The protein below binds the small molecule below.
Small molecule (SMILES): CCCSc1nc(N2CCC[C@@H](CC(=O)O)C2)ccc1C(=O)NC1CCCCC1

Sequence of chain 1.B:
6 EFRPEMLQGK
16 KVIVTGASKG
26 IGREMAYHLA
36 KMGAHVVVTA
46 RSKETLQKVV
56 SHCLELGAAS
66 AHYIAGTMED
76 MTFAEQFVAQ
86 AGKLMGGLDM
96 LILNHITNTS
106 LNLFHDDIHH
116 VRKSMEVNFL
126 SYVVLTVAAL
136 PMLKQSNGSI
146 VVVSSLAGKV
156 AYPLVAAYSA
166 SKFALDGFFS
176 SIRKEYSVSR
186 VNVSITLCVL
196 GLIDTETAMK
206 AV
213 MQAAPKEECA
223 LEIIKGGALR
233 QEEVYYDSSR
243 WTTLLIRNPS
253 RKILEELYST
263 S

Binding-site contacts:
Ligand atom N3 contacts residue LEU197 of chain 1.A at 3.9 Å.
Ligand atom O2 contacts residue THR244 of chain 1.A at 3.8 Å.
Ligand atom C13 contacts residue NAP1 of chain 1.C at 3.6 Å.
Ligand atom C16 contacts residue THR104 of chain 1.A at 3.6 Å.
Ligand atom C4 contacts residue TYR157 of chain 1.A at 3.5 Å (hydrophobic).
Ligand atom C5 contacts residue TYR157 of chain 1.A at 3.5 Å (hydrophobic).
Ligand atom C10 contacts residue SER150 of chain 1.A at 3.7 Å.
Ligand atom O2 contacts residue LEU151 of chain 1.A at 3.7 Å.
Ligand atom C20 contacts residue TYR157 of chain 1.A at 3.8 Å (hydrophobic).
Ligand atom C22 contacts residue LEU106 of chain 1.A at 3.7 Å (hydrophobic).
Ligand atom C4 contacts residue LEU151 of chain 1.A at 4.0 Å (hydrophobic).
Ligand atom C13 contacts residue SER150 of chain 1.A at 3.5 Å.
Ligand atom C6 contacts residue TYR260 of chain 1.B at 3.7 Å (hydrophobic).
Ligand atom C22 contacts residue PRO158 of chain 1.A at 3.7 Å (hydrophobic).
Ligand atom N1 contacts residue TYR157 of chain 1.A at 3.4 Å.
Ligand atom C11 contacts residue NAP1 of chain 1.C at 4.0 Å.
Ligand atom S1 contacts residue VAL160 of chain 1.A at 3.7 Å.
Ligand atom O3 contacts residue TYR163 of chain 1.A at 3.1 Å (h-bond).
Ligand atom C20 contacts residue VAL160 of chain 1.A at 3.7 Å (hydrophobic).
Ligand atom N2 contacts residue TYR157 of chain 1.A at 3.7 Å.
Ligand atom O3 contacts residue SER150 of chain 1.A at 2.7 Å (h-bond).
Ligand atom C19 contacts residue NAP1 of chain 1.C at 3.7 Å.
Ligand atom O1 contacts residue ASP239 of chain 1.A at 3.2 Å (salt-bridge).
Ligand atom O3 contacts residue NAP1 of chain 1.C at 2.9 Å.
Ligand atom C11 contacts residue LEU197 of chain 1.A at 3.8 Å (hydrophobic).
Ligand atom C11 contacts residue GLY196 of chain 1.A at 3.8 Å.
Ligand atom C8 contacts residue TYR157 of chain 1.A at 3.6 Å (hydrophobic).
Ligand atom O1 contacts residue LEU197 of chain 1.A at 2.7 Å (h-bond).
Ligand atom C12 contacts residue GLY196 of chain 1.A at 3.9 Å.
Ligand atom C21 contacts residue LEU106 of chain 1.A at 3.6 Å (hydrophobic).
Ligand atom C1 contacts residue LEU197 of chain 1.A at 3.8 Å (hydrophobic).
Ligand atom C1 contacts residue ASP239 of chain 1.A at 3.2 Å.
Ligand atom O1 contacts residue GLY196 of chain 1.A at 3.3 Å.
Ligand atom C22 contacts residue TYR260 of chain 1.B at 3.9 Å (hydrophobic).
Ligand atom C12 contacts residue LEU197 of chain 1.A at 3.6 Å (hydrophobic).
Ligand atom C11 contacts residue SER150 of chain 1.A at 3.6 Å.
Ligand atom O2 contacts residue ASP239 of chain 1.A at 2.5 Å (salt-bridge).
Ligand atom C7 contacts residue MET213 of chain 1.A at 3.8 Å (hydrophobic).
Ligand atom C14 contacts residue TYR163 of chain 1.A at 3.7 Å (hydrophobic).
Ligand atom C10 contacts residue LEU197 of chain 1.A at 3.9 Å (hydrophobic).

Sequence of chain 1.A:
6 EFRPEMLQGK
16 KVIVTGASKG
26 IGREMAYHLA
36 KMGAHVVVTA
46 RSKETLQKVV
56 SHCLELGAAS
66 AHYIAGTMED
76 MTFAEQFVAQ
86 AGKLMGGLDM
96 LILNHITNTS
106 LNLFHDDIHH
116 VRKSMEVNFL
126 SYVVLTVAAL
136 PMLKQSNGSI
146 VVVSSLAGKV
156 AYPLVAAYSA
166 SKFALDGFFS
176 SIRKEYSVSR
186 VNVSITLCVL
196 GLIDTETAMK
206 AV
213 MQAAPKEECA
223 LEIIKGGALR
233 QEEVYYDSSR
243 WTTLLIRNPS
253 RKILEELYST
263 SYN